The protein below binds the small molecule below.
Small molecule (SMILES): CN(Cc1cnc2nc(N)nc(N)c2n1)c1ccc(C(=O)N[C@@H](CCC(=O)O)C(=O)O)cc1

Sequence of chain 1.A:
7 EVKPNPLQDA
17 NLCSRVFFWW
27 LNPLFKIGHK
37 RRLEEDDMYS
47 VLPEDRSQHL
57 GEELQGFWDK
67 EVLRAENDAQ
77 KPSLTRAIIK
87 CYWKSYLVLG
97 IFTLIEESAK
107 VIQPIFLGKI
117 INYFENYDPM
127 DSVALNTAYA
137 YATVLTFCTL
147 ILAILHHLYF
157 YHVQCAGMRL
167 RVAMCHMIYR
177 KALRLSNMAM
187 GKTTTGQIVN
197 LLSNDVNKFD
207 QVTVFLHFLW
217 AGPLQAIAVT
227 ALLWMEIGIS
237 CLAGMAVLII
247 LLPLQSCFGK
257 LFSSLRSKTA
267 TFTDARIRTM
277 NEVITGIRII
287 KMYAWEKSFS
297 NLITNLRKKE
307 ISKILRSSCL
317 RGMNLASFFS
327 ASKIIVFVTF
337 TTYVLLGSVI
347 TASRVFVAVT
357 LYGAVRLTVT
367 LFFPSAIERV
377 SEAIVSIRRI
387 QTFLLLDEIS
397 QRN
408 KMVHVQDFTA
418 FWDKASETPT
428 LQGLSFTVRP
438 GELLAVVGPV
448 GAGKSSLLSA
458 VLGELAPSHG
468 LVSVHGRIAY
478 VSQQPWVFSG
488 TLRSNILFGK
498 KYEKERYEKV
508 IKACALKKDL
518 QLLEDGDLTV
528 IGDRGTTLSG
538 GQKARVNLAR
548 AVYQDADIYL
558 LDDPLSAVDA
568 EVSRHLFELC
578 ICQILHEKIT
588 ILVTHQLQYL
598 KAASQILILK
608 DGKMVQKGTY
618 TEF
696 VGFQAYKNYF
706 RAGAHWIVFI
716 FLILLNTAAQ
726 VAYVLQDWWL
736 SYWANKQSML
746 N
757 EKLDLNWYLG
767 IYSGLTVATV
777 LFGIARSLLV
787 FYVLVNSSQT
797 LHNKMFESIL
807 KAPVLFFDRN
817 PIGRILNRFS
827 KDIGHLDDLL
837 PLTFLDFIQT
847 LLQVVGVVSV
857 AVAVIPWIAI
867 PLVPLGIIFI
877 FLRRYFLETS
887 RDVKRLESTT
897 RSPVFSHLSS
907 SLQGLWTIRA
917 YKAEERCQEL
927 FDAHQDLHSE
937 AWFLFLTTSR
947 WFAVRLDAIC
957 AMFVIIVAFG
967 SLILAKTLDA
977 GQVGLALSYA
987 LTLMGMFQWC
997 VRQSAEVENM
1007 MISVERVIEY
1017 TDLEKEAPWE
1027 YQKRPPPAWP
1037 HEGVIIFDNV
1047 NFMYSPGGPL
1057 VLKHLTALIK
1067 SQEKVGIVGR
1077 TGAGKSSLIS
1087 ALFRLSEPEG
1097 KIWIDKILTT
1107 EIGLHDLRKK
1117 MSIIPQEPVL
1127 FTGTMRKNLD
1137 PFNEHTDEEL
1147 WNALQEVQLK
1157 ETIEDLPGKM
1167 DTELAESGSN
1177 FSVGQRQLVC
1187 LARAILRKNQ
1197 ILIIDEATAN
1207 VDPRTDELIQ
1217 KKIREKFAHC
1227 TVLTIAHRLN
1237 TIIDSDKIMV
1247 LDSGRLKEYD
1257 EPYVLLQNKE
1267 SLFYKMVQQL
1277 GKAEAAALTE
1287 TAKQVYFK

Binding-site contacts:
Ligand atom C4 contacts residue THR366 of chain 1.A at 3.6 Å.
Ligand atom NA2 contacts residue PHE324 of chain 1.A at 3.2 Å.
Ligand atom N contacts residue TRP995 of chain 1.A at 3.9 Å.
Ligand atom C8A contacts residue PHE324 of chain 1.A at 3.4 Å (hydrophobic).
Ligand atom NA4 contacts residue ARG362 of chain 1.A at 2.9 Å (salt-bridge).
Ligand atom C4 contacts residue ARG362 of chain 1.A at 4.1 Å.
Ligand atom CB contacts residue PHE368 of chain 1.A at 3.4 Å (hydrophobic).
Ligand atom C4 contacts residue PHE324 of chain 1.A at 3.9 Å (hydrophobic).
Ligand atom CG contacts residue PHE156 of chain 1.A at 3.9 Å (hydrophobic).
Ligand atom C contacts residue TRP995 of chain 1.A at 4.1 Å (hydrophobic).
Ligand atom N8 contacts residue PHE324 of chain 1.A at 3.6 Å.
Ligand atom C8A contacts residue LEU367 of chain 1.A at 4.0 Å (hydrophobic).
Ligand atom N1 contacts residue LEU367 of chain 1.A at 3.5 Å.
Ligand atom C12 contacts residue LEU363 of chain 1.A at 3.8 Å (hydrophobic).
Ligand atom N3 contacts residue LEU367 of chain 1.A at 3.6 Å.
Ligand atom C16 contacts residue TRP995 of chain 1.A at 3.2 Å (hydrophobic).
Ligand atom NA2 contacts residue THR366 of chain 1.A at 3.1 Å (h-bond).
Ligand atom C12 contacts residue GLY991 of chain 1.A at 3.9 Å.
Ligand atom C2 contacts residue PHE324 of chain 1.A at 3.2 Å (hydrophobic).
Ligand atom O contacts residue GLY991 of chain 1.A at 4.1 Å.
Ligand atom NA2 contacts residue LEU367 of chain 1.A at 3.9 Å.
Ligand atom C4A contacts residue PHE324 of chain 1.A at 3.8 Å (hydrophobic).
Ligand atom C14 contacts residue TRP995 of chain 1.A at 4.2 Å (hydrophobic).
Ligand atom N3 contacts residue PHE324 of chain 1.A at 3.6 Å.
Ligand atom C13 contacts residue LEU363 of chain 1.A at 3.8 Å (hydrophobic).
Ligand atom C15 contacts residue TRP995 of chain 1.A at 3.4 Å (hydrophobic).
Ligand atom OE2 contacts residue HIS152 of chain 1.A at 3.5 Å (h-bond).
Ligand atom N1 contacts residue PHE324 of chain 1.A at 3.1 Å.
Ligand atom O1 contacts residue TRP995 of chain 1.A at 3.2 Å.
Ligand atom C4 contacts residue LEU367 of chain 1.A at 3.9 Å (hydrophobic).
Ligand atom O2 contacts residue PHE211 of chain 1.A at 3.5 Å.
Ligand atom C11 contacts residue LEU367 of chain 1.A at 4.2 Å (hydrophobic).
Ligand atom NA4 contacts residue THR366 of chain 1.A at 3.4 Å (h-bond).
Ligand atom C11 contacts residue TRP995 of chain 1.A at 4.1 Å (hydrophobic).
Ligand atom C16 contacts residue LEU367 of chain 1.A at 4.0 Å (hydrophobic).
Ligand atom N3 contacts residue THR366 of chain 1.A at 3.0 Å (h-bond).
Ligand atom OE1 contacts residue GLN994 of chain 1.A at 3.8 Å.
Ligand atom C2 contacts residue THR366 of chain 1.A at 4.0 Å.
Ligand atom C2 contacts residue LEU367 of chain 1.A at 3.6 Å (hydrophobic).
Ligand atom CD contacts residue HIS152 of chain 1.A at 4.1 Å.